A protein and the small-molecule ligand that binds it are described below.
Small molecule (SMILES): CC(=O)Nc1ccc(C(=O)O)cc1

Sequence of chain 1.B:
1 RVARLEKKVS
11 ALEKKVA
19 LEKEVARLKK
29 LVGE

Binding-site contacts:
Ligand atom C1 contacts residue LYS14 of chain 1.B at 3.8 Å.
Ligand atom C5 contacts residue LYS21 of chain 1.B at 4.5 Å.
Ligand atom C2 contacts residue LYS14 of chain 1.B at 4.0 Å.
Ligand atom O1 contacts residue LYS21 of chain 1.B at 2.5 Å (salt-bridge).
Ligand atom C1 contacts residue ALA17 of chain 1.B at 4.3 Å (hydrophobic).
Ligand atom C2 contacts residue LYS21 of chain 1.B at 4.0 Å.
Ligand atom C7 contacts residue LYS21 of chain 1.B at 1.7 Å.
Ligand atom C3 contacts residue LYS21 of chain 1.B at 2.8 Å.
Ligand atom O1 contacts residue GOA18 of chain 1.B at 3.5 Å.
Ligand atom C2 contacts residue GOA18 of chain 1.B at 4.0 Å.
Ligand atom C9 contacts residue LYS14 of chain 1.B at 3.8 Å.
Ligand atom C2 contacts residue ALA17 of chain 1.B at 4.1 Å (hydrophobic).
Ligand atom O1 contacts residue ALA17 of chain 1.B at 4.2 Å.
Ligand atom C8 contacts residue LYS14 of chain 1.B at 3.7 Å.
Ligand atom C7 contacts residue GOA18 of chain 1.B at 4.4 Å.
Ligand atom C4 contacts residue LYS21 of chain 1.B at 3.1 Å.
Ligand atom O4 contacts residue LYS14 of chain 1.B at 3.7 Å.